Binding-site contacts:
Ligand atom CG2 contacts residue ASP224 of chain 1.B at 3.4 Å.
Ligand atom OXT contacts residue ARG131 of chain 1.B at 2.9 Å (salt-bridge).
Ligand atom CG2 contacts residue PHE92 of chain 1.B at 4.3 Å (hydrophobic).
Ligand atom N contacts residue LEU125 of chain 1.B at 4.4 Å.
Ligand atom C contacts residue THR126 of chain 1.B at 3.8 Å.
Ligand atom C contacts residue ARG131 of chain 1.B at 3.5 Å.
Ligand atom CB2 contacts residue PHE92 of chain 1.B at 3.6 Å (hydrophobic).
Ligand atom CB2 contacts residue GLN13 of chain 1.B at 4.4 Å.
Ligand atom OXT contacts residue SER180 of chain 1.B at 2.8 Å (h-bond).
Ligand atom O contacts residue LEU125 of chain 1.B at 3.5 Å.
Ligand atom N contacts residue ASP224 of chain 1.B at 2.6 Å (salt-bridge).
Ligand atom C contacts residue SER180 of chain 1.B at 3.6 Å.
Ligand atom O contacts residue PHE92 of chain 1.B at 3.8 Å.
Ligand atom O contacts residue PRO124 of chain 1.B at 3.9 Å.
Ligand atom CB1 contacts residue ASP224 of chain 1.B at 3.3 Å.
Ligand atom CG2 contacts residue TRP223 of chain 1.B at 3.5 Å (hydrophobic).
Ligand atom CB1 contacts residue THR126 of chain 1.B at 3.8 Å.
Ligand atom CG2 contacts residue GLN13 of chain 1.B at 4.1 Å.
Ligand atom O contacts residue THR126 of chain 1.B at 2.8 Å (h-bond).
Ligand atom CG1 contacts residue SER180 of chain 1.B at 4.2 Å.
Ligand atom CA contacts residue SER180 of chain 1.B at 4.1 Å.
Ligand atom C contacts residue PRO124 of chain 1.B at 4.4 Å (hydrophobic).
Ligand atom N contacts residue THR126 of chain 1.B at 2.9 Å (h-bond).
Ligand atom CA contacts residue THR126 of chain 1.B at 3.6 Å.
Ligand atom O contacts residue SER180 of chain 1.B at 4.5 Å.
Ligand atom CG1 contacts residue TRP223 of chain 1.B at 3.6 Å (hydrophobic).
Ligand atom CB2 contacts residue ASP224 of chain 1.B at 3.8 Å.
Ligand atom N contacts residue PHE250 of chain 1.B at 3.7 Å.
Ligand atom C contacts residue PHE92 of chain 1.B at 4.0 Å (hydrophobic).
Ligand atom CA contacts residue ASP224 of chain 1.B at 3.4 Å.
Ligand atom CB1 contacts residue VAL181 of chain 1.B at 4.1 Å (hydrophobic).
Ligand atom CA contacts residue PHE92 of chain 1.B at 4.5 Å (hydrophobic).
Ligand atom CB1 contacts residue SER180 of chain 1.B at 3.4 Å.
Ligand atom O contacts residue ARG131 of chain 1.B at 2.8 Å (salt-bridge).
Ligand atom CG1 contacts residue VAL181 of chain 1.B at 3.9 Å (hydrophobic).
Ligand atom CG1 contacts residue ASP224 of chain 1.B at 3.6 Å.
Ligand atom CA contacts residue PRO124 of chain 1.B at 4.0 Å (hydrophobic).
Ligand atom OXT contacts residue PHE92 of chain 1.B at 3.9 Å.
Ligand atom N contacts residue PRO124 of chain 1.B at 3.0 Å (h-bond).
Ligand atom CB2 contacts residue PRO124 of chain 1.B at 4.1 Å (hydrophobic).

Sequence of chain 1.B:
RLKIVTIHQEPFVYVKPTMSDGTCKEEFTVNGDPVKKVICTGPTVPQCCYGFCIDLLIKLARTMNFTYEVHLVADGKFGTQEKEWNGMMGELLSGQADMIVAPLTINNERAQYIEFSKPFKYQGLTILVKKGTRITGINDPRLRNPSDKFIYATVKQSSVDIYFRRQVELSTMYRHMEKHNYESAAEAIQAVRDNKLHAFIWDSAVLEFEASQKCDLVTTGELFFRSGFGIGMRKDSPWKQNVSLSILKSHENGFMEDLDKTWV

This protein binds this small molecule.
Small molecule (SMILES): NC1(C(=O)O)CCCC1